Sequence of chain 1.A:
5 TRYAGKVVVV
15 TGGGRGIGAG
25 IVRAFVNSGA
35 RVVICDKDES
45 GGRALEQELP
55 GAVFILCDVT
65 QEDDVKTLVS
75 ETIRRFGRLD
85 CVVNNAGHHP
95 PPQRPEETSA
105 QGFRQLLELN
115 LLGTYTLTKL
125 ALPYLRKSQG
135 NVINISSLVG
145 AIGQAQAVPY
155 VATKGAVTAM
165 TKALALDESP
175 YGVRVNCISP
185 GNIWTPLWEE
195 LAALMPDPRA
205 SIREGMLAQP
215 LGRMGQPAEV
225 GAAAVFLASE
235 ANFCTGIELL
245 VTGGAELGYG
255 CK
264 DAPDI

Binding-site contacts:
Ligand atom O contacts residue GLN150 of chain 1.A at 3.7 Å.
Ligand atom F contacts residue VAL143 of chain 1.A at 3.5 Å.
Ligand atom C15 contacts residue NAD1 of chain 1.C at 3.7 Å.
Ligand atom C7 contacts residue TRP192 of chain 1.A at 3.5 Å (hydrophobic).
Ligand atom O2 contacts residue NAD1 of chain 1.C at 2.9 Å.
Ligand atom C6 contacts residue LEU195 of chain 1.A at 3.6 Å (hydrophobic).
Ligand atom F contacts residue SER141 of chain 1.A at 2.9 Å.
Ligand atom C14 contacts residue SER141 of chain 1.A at 3.5 Å.
Ligand atom C13 contacts residue NAD1 of chain 1.C at 3.5 Å.
Ligand atom C6 contacts residue TRP192 of chain 1.A at 3.3 Å (hydrophobic).
Ligand atom C12 contacts residue ASN186 of chain 1.A at 3.4 Å.
Ligand atom O2 contacts residue SER141 of chain 1.A at 2.5 Å (h-bond).
Ligand atom C17 contacts residue ALA149 of chain 1.A at 3.6 Å (hydrophobic).
Ligand atom F contacts residue TYR253 of chain 3.A at 2.8 Å.
Ligand atom F contacts residue NAD1 of chain 1.C at 3.7 Å.
Ligand atom C16 contacts residue HIS93 of chain 1.A at 3.6 Å.
Ligand atom C10 contacts residue HIS93 of chain 1.A at 3.7 Å.
Ligand atom O3 contacts residue GLN150 of chain 1.A at 3.3 Å (h-bond).
Ligand atom O3 contacts residue GLN148 of chain 1.A at 3.7 Å.
Ligand atom O3 contacts residue HIS93 of chain 1.A at 3.6 Å.
Ligand atom C11 contacts residue ASN186 of chain 1.A at 3.4 Å.
Ligand atom C12 contacts residue TYR253 of chain 3.A at 3.6 Å (hydrophobic).
Ligand atom C14 contacts residue TYR154 of chain 1.A at 3.4 Å (hydrophobic).
Ligand atom C8 contacts residue LEU195 of chain 1.A at 3.7 Å (hydrophobic).
Ligand atom O1 contacts residue HIS93 of chain 1.A at 3.3 Å.
Ligand atom O3 contacts residue ALA151 of chain 1.A at 3.6 Å.
Ligand atom O2 contacts residue TYR154 of chain 1.A at 2.4 Å (h-bond).
Ligand atom O1 contacts residue LEU191 of chain 1.A at 3.6 Å.
Ligand atom F contacts residue PRO184 of chain 1.A at 3.7 Å.
Ligand atom C13 contacts residue SER141 of chain 1.A at 3.7 Å.
Ligand atom C7 contacts residue LEU195 of chain 1.A at 3.6 Å (hydrophobic).
Ligand atom O contacts residue ALA149 of chain 1.A at 3.0 Å (h-bond).
Ligand atom C14 contacts residue NAD1 of chain 1.C at 3.2 Å.
Ligand atom O3 contacts residue ALA149 of chain 1.A at 2.7 Å (h-bond).
Ligand atom C15 contacts residue HIS93 of chain 1.A at 3.4 Å.
Ligand atom C contacts residue ALA149 of chain 1.A at 3.7 Å (hydrophobic).
Ligand atom C9 contacts residue HIS93 of chain 1.A at 3.7 Å.
Ligand atom C13 contacts residue TYR253 of chain 3.A at 3.6 Å (hydrophobic).
Ligand atom C16 contacts residue GLN148 of chain 1.A at 3.4 Å.
Ligand atom C15 contacts residue TYR154 of chain 1.A at 3.4 Å (hydrophobic).

Sequence of chain 3.A:
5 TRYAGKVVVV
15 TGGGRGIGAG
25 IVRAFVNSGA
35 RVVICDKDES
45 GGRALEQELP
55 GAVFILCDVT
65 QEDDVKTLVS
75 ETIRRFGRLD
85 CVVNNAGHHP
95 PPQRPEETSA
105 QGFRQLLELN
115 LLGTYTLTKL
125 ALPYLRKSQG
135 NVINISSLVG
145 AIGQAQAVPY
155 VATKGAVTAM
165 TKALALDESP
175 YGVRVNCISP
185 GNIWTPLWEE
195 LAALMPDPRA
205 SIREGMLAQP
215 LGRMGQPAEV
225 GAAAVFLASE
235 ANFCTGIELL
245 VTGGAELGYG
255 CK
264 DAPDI

This small molecule binds to this protein.
Small molecule (SMILES): O=C(c1ccc(F)c(O)c1)c1cccc(-c2ccc(O)c(O)c2)n1